Sequence of chain 1.A:
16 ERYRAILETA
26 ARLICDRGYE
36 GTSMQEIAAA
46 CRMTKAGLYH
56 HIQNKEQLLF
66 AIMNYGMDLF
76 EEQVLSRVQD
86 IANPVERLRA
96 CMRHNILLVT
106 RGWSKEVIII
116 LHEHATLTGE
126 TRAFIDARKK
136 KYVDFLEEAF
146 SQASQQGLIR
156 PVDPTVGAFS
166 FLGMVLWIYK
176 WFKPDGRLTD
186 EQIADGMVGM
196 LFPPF

Sequence of chain 1.B:
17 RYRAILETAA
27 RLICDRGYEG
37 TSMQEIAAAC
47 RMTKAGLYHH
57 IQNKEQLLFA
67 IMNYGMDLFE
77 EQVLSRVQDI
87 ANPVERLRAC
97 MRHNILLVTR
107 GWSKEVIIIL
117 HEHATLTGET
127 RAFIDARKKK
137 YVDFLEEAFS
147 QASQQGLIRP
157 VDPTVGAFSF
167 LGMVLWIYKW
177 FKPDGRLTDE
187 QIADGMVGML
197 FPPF

The protein below binds the small molecule below.
Small molecule (SMILES): CC(C)CC(=O)SCCNC(=O)CCNC(=O)[C@H](O)C(C)(C)COP(=O)(O)OP(=O)(O)OC[C@H]1O[C@@H](n2cnc3c(N)ncnc32)[C@H](O)[C@@H]1OP(=O)(O)O

Binding-site contacts:
Ligand atom O10 contacts residue LYS178 of chain 1.B at 3.7 Å.
Ligand atom C24 contacts residue MET72 of chain 1.A at 3.4 Å (hydrophobic).
Ligand atom N4 contacts residue LEU183 of chain 1.B at 3.0 Å (h-bond).
Ligand atom C25 contacts residue VAL112 of chain 1.A at 3.5 Å (hydrophobic).
Ligand atom C23 contacts residue MET72 of chain 1.A at 3.4 Å (hydrophobic).
Ligand atom N7 contacts residue LEU167 of chain 1.A at 3.6 Å.
Ligand atom S1 contacts residue LEU171 of chain 1.A at 3.7 Å.
Ligand atom C20 contacts residue VAL138 of chain 1.A at 3.6 Å (hydrophobic).
Ligand atom N2 contacts residue TRP176 of chain 1.B at 3.5 Å (h-bond).
Ligand atom N2 contacts residue LYS178 of chain 1.B at 3.2 Å (salt-bridge).
Ligand atom N5 contacts residue LEU183 of chain 1.B at 3.0 Å (h-bond).
Ligand atom C21 contacts residue LYS134 of chain 1.A at 3.5 Å.
Ligand atom N6 contacts residue LYS175 of chain 1.B at 3.4 Å (salt-bridge).
Ligand atom N3 contacts residue THR160 of chain 1.A at 3.6 Å.
Ligand atom C25 contacts residue MET72 of chain 1.A at 3.5 Å (hydrophobic).
Ligand atom O12 contacts residue LYS178 of chain 1.B at 3.0 Å.
Ligand atom O11 contacts residue LYS134 of chain 1.A at 3.6 Å.
Ligand atom O17 contacts residue MET72 of chain 1.A at 3.6 Å.
Ligand atom C15 contacts residue LEU183 of chain 1.B at 3.7 Å (hydrophobic).
Ligand atom N4 contacts residue ARG182 of chain 1.B at 3.6 Å.
Ligand atom N5 contacts residue LYS178 of chain 1.B at 3.0 Å (salt-bridge).
Ligand atom C11 contacts residue ASP131 of chain 1.A at 3.8 Å.
Ligand atom O16 contacts residue TRP172 of chain 1.B at 2.3 Å (h-bond).
Ligand atom O13 contacts residue ASP131 of chain 1.A at 3.5 Å.
Ligand atom C12 contacts residue LEU183 of chain 1.B at 3.8 Å (hydrophobic).
Ligand atom O15 contacts residue ASP131 of chain 1.A at 3.2 Å (salt-bridge).
Ligand atom N5 contacts residue GLY181 of chain 1.B at 3.5 Å.
Ligand atom O14 contacts residue LYS135 of chain 1.A at 3.4 Å.
Ligand atom P1 contacts residue LYS135 of chain 1.A at 3.7 Å.
Ligand atom C12 contacts residue ARG182 of chain 1.B at 3.8 Å.
Ligand atom C12 contacts residue GLY181 of chain 1.B at 3.8 Å.
Ligand atom C7 contacts residue TRP176 of chain 1.B at 2.9 Å (hydrophobic).
Ligand atom O9 contacts residue LYS135 of chain 1.A at 3.2 Å (salt-bridge).
Ligand atom C26 contacts residue PHE75 of chain 1.A at 3.7 Å (hydrophobic).
Ligand atom C17 contacts residue LYS175 of chain 1.B at 3.4 Å.
Ligand atom N5 contacts residue PHE177 of chain 1.B at 3.3 Å.
Ligand atom O2 contacts residue LYS135 of chain 1.A at 3.0 Å (salt-bridge).
Ligand atom N1 contacts residue TRP176 of chain 1.B at 3.7 Å.
Ligand atom O3 contacts residue PHE164 of chain 1.A at 3.6 Å.
Ligand atom C19 contacts residue TRP172 of chain 1.B at 3.4 Å (hydrophobic).